Binding-site contacts:
Ligand atom C2 contacts residue ASN72 of chain 1.A at 2.4 Å.
Ligand atom C1 contacts residue ASN72 of chain 1.A at 1.4 Å.
Ligand atom C8 contacts residue HIS71 of chain 1.A at 4.3 Å.
Ligand atom N2 contacts residue ASN72 of chain 1.A at 2.9 Å (h-bond).
Ligand atom O7 contacts residue HIS71 of chain 1.A at 3.9 Å.
Ligand atom O5 contacts residue ASN72 of chain 1.A at 2.4 Å (h-bond).
Ligand atom O7 contacts residue ASN72 of chain 1.A at 3.4 Å (h-bond).
Ligand atom C7 contacts residue ASN72 of chain 1.A at 3.3 Å.
Ligand atom C8 contacts residue ASN72 of chain 1.A at 3.3 Å.
Ligand atom C5 contacts residue ASN72 of chain 1.A at 3.7 Å.
Ligand atom C1 contacts residue THR74 of chain 1.A at 4.0 Å.
Ligand atom C3 contacts residue ASN72 of chain 1.A at 3.8 Å.
Ligand atom O6 contacts residue MET104 of chain 1.A at 4.5 Å.
Ligand atom C4 contacts residue ASN72 of chain 1.A at 4.2 Å.

Sequence of chain 1.A:
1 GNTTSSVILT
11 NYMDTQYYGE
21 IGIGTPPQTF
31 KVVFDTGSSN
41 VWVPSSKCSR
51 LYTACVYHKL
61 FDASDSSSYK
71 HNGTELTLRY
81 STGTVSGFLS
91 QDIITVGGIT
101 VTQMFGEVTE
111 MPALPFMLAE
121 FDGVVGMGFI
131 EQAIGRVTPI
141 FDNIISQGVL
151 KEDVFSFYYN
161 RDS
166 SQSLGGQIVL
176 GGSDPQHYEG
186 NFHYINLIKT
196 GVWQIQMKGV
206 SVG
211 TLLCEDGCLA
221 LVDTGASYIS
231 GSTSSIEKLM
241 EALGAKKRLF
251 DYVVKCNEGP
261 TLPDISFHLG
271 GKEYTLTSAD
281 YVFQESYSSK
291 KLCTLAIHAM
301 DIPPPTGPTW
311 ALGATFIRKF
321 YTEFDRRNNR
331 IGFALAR

A small-molecule ligand and the protein it binds are described below.
Small molecule (SMILES): CC(=O)N[C@@H]1[C@@H](O)[C@H](O)[C@@H](CO)O[C@H]1O